Sequence of chain 1.A:
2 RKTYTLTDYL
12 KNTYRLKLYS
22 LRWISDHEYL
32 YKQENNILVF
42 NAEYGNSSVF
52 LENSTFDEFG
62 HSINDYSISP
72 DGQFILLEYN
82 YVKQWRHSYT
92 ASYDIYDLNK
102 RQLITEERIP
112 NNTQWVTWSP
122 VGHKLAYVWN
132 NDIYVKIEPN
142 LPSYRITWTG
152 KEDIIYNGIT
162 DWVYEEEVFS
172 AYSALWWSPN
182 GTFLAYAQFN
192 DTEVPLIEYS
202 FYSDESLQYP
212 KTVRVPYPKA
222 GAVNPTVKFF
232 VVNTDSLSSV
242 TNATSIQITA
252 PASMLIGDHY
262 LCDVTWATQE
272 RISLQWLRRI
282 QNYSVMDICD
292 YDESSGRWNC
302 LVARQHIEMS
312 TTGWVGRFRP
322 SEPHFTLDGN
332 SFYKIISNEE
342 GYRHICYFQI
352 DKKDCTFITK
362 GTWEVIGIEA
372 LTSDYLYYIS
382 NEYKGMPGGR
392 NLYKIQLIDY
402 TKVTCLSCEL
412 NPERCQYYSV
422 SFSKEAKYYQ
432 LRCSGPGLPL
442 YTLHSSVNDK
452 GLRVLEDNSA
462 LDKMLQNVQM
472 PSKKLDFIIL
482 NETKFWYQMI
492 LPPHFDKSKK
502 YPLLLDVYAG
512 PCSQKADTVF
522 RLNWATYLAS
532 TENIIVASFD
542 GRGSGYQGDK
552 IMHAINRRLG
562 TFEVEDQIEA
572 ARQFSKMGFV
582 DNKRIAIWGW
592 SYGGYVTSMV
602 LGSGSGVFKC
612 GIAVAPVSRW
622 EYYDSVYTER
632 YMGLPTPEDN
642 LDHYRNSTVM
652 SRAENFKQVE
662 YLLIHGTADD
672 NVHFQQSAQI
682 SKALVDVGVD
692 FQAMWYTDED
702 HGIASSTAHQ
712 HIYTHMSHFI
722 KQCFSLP

This small molecule binds to this protein.
Small molecule (SMILES): CC(=O)N[C@@H]1[C@@H](O)[C@H](O)[C@@H](CO)O[C@H]1O

Binding-site contacts:
Ligand atom C7 contacts residue SER311 of chain 1.A at 3.5 Å.
Ligand atom C1 contacts residue ILE281 of chain 1.A at 3.9 Å (hydrophobic).
Ligand atom O7 contacts residue SER311 of chain 1.A at 3.4 Å (h-bond).
Ligand atom O5 contacts residue ASN283 of chain 1.A at 2.3 Å (h-bond).
Ligand atom O5 contacts residue ILE281 of chain 1.A at 3.8 Å.
Ligand atom C6 contacts residue ARG558 of chain 1.A at 3.8 Å.
Ligand atom C8 contacts residue SER311 of chain 1.A at 3.5 Å.
Ligand atom C8 contacts residue MET310 of chain 1.A at 3.3 Å (hydrophobic).
Ligand atom O6 contacts residue ARG558 of chain 1.A at 3.7 Å.
Ligand atom N2 contacts residue ASN283 of chain 1.A at 2.9 Å (h-bond).
Ligand atom O7 contacts residue THR312 of chain 1.A at 3.4 Å.
Ligand atom C1 contacts residue ASN283 of chain 1.A at 1.4 Å.
Ligand atom C4 contacts residue ASN283 of chain 1.A at 4.2 Å.
Ligand atom C3 contacts residue ASN283 of chain 1.A at 3.8 Å.
Ligand atom C7 contacts residue ASN283 of chain 1.A at 3.6 Å.
Ligand atom N2 contacts residue SER311 of chain 1.A at 4.2 Å.
Ligand atom C5 contacts residue ILE281 of chain 1.A at 4.1 Å (hydrophobic).
Ligand atom C2 contacts residue ASN283 of chain 1.A at 2.4 Å.
Ligand atom C7 contacts residue THR312 of chain 1.A at 4.2 Å.
Ligand atom C8 contacts residue THR312 of chain 1.A at 4.0 Å.
Ligand atom O7 contacts residue ASN283 of chain 1.A at 3.9 Å.
Ligand atom C5 contacts residue ASN283 of chain 1.A at 3.6 Å.